Sequence of chain 1.A:
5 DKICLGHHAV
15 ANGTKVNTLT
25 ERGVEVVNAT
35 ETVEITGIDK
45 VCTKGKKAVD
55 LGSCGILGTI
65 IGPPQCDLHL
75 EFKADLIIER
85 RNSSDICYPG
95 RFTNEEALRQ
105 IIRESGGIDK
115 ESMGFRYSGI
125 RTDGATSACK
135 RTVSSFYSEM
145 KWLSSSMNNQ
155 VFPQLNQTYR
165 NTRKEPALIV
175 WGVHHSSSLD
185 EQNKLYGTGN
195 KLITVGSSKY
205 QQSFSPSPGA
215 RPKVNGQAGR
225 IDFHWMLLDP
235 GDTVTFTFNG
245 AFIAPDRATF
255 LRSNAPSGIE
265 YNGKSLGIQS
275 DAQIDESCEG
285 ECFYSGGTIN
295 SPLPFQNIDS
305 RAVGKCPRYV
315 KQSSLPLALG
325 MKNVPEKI

Binding-site contacts:
Ligand atom C8 contacts residue ASN32 of chain 1.A at 4.1 Å.
Ligand atom C6 contacts residue ALA33 of chain 1.A at 3.7 Å (hydrophobic).
Ligand atom C6 contacts residue THR34 of chain 1.A at 4.1 Å.
Ligand atom O6 contacts residue ASN32 of chain 1.A at 3.7 Å.
Ligand atom C1 contacts residue LEU323 of chain 1.A at 4.1 Å (hydrophobic).
Ligand atom O6 contacts residue ALA33 of chain 1.A at 2.6 Å (h-bond).
Ligand atom C6 contacts residue ASN32 of chain 1.A at 4.4 Å.
Ligand atom C6 contacts residue LEU323 of chain 1.A at 4.0 Å (hydrophobic).
Ligand atom C4 contacts residue LEU323 of chain 1.A at 4.4 Å (hydrophobic).
Ligand atom O6 contacts residue THR34 of chain 1.A at 4.0 Å.
Ligand atom O5 contacts residue LEU323 of chain 1.A at 3.2 Å.
Ligand atom C1 contacts residue ASN32 of chain 1.A at 1.4 Å.
Ligand atom N2 contacts residue ASN32 of chain 1.A at 2.9 Å (h-bond).
Ligand atom C3 contacts residue ASN32 of chain 1.A at 3.8 Å.
Ligand atom O7 contacts residue LEU323 of chain 1.A at 4.3 Å.
Ligand atom O5 contacts residue ALA33 of chain 1.A at 4.1 Å.
Ligand atom C4 contacts residue ASN32 of chain 1.A at 4.2 Å.
Ligand atom C5 contacts residue ASN32 of chain 1.A at 3.6 Å.
Ligand atom C7 contacts residue ASN32 of chain 1.A at 2.7 Å.
Ligand atom C2 contacts residue ASN32 of chain 1.A at 2.5 Å.
Ligand atom O7 contacts residue ASN32 of chain 1.A at 2.0 Å (h-bond).
Ligand atom C2 contacts residue LEU323 of chain 1.A at 4.4 Å (hydrophobic).
Ligand atom C5 contacts residue LEU323 of chain 1.A at 4.0 Å (hydrophobic).
Ligand atom C5 contacts residue ALA33 of chain 1.A at 4.5 Å (hydrophobic).
Ligand atom O5 contacts residue ASN32 of chain 1.A at 2.3 Å (h-bond).

The small molecule below binds the protein below.
Small molecule (SMILES): CC(=O)N[C@H]1[C@H](O[C@H]2[C@H](O)[C@@H](NC(C)=O)CO[C@@H]2CO)O[C@H](CO)[C@@H](O)[C@@H]1O